Sequence of chain 1.C:
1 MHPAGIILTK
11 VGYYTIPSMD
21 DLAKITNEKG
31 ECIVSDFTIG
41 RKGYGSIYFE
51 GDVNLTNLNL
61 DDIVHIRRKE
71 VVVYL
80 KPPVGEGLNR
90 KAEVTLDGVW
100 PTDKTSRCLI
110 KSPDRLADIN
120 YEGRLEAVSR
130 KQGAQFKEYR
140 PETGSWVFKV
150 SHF

The protein below binds the small molecule below.
Small molecule (SMILES): CC(C)C[C@@H](C=O)NC(=O)CNC(=O)[C@@H](N)Cc1ccc(O)cc1

Binding-site contacts:
Ligand atom CB contacts residue LYS69 of chain 1.C at 3.0 Å.
Ligand atom CZ contacts residue PHE152 of chain 1.C at 4.1 Å (hydrophobic).
Ligand atom C contacts residue GLN131 of chain 1.C at 3.5 Å.
Ligand atom N contacts residue PHE147 of chain 1.C at 3.8 Å.
Ligand atom CE1 contacts residue HIS151 of chain 1.C at 4.0 Å.
Ligand atom O contacts residue GLU70 of chain 1.C at 3.9 Å.
Ligand atom CD2 contacts residue VAL149 of chain 1.C at 3.1 Å (hydrophobic).
Ligand atom C contacts residue LYS69 of chain 1.C at 3.6 Å.
Ligand atom N contacts residue GLN131 of chain 1.C at 3.6 Å.
Ligand atom O contacts residue TRP145 of chain 1.C at 3.8 Å.
Ligand atom CE2 contacts residue VAL149 of chain 1.C at 3.0 Å (hydrophobic).
Ligand atom CE2 contacts residue PHE152 of chain 1.C at 4.1 Å (hydrophobic).
Ligand atom CZ contacts residue HIS151 of chain 1.C at 2.9 Å.
Ligand atom CZ contacts residue VAL149 of chain 1.C at 4.1 Å (hydrophobic).
Ligand atom CA contacts residue LEU95 of chain 1.C at 4.0 Å (hydrophobic).
Ligand atom CG contacts residue LYS69 of chain 1.C at 3.6 Å.
Ligand atom CA contacts residue LYS69 of chain 1.C at 3.1 Å.
Ligand atom CD2 contacts residue HIS151 of chain 1.C at 4.1 Å.
Ligand atom C contacts residue PHE147 of chain 1.C at 3.9 Å (hydrophobic).
Ligand atom C contacts residue TRP145 of chain 1.C at 4.2 Å (hydrophobic).
Ligand atom CB contacts residue PHE147 of chain 1.C at 4.2 Å (hydrophobic).
Ligand atom CA contacts residue GLN131 of chain 1.C at 3.9 Å.
Ligand atom CD1 contacts residue LYS69 of chain 1.C at 2.9 Å.
Ligand atom OH contacts residue PHE152 of chain 1.C at 4.1 Å.
Ligand atom CA contacts residue PHE147 of chain 1.C at 3.4 Å (hydrophobic).
Ligand atom N contacts residue PHE147 of chain 1.C at 3.8 Å.
Ligand atom CE2 contacts residue HIS151 of chain 1.C at 3.0 Å.
Ligand atom N contacts residue LYS69 of chain 1.C at 3.2 Å (salt-bridge).
Ligand atom O contacts residue VAL127 of chain 1.C at 3.9 Å.
Ligand atom N contacts residue GLN131 of chain 1.C at 2.7 Å (h-bond).
Ligand atom CD1 contacts residue VAL127 of chain 1.C at 3.6 Å (hydrophobic).
Ligand atom CG contacts residue VAL127 of chain 1.C at 3.8 Å (hydrophobic).
Ligand atom C contacts residue GLN131 of chain 1.C at 4.2 Å.
Ligand atom OH contacts residue HIS151 of chain 1.C at 2.4 Å (h-bond).
Ligand atom CA contacts residue GLU70 of chain 1.C at 4.1 Å.
Ligand atom O contacts residue GLN131 of chain 1.C at 2.5 Å (h-bond).
Ligand atom CB contacts residue VAL71 of chain 1.C at 3.8 Å (hydrophobic).
Ligand atom O contacts residue LYS69 of chain 1.C at 3.8 Å.
Ligand atom CD2 contacts residue PHE152 of chain 1.C at 3.8 Å (hydrophobic).
Ligand atom O contacts residue VAL71 of chain 1.C at 3.2 Å (h-bond).